This small molecule binds to this protein.
Small molecule (SMILES): Cn1cc(-c2ccccc2)nc1COc1nc2ccccc2nc1Cl

Binding-site contacts:
Ligand atom N8 contacts residue MET267 of chain 1.A at 3.4 Å.
Ligand atom O24 contacts residue PHE283 of chain 1.A at 3.7 Å.
Ligand atom C9 contacts residue TYR247 of chain 1.A at 3.3 Å (hydrophobic).
Ligand atom N10 contacts residue MET267 of chain 1.A at 3.5 Å.
Ligand atom C11 contacts residue GLY279 of chain 1.A at 3.8 Å.
Ligand atom C7 contacts residue GLY279 of chain 1.A at 3.4 Å.
Ligand atom C9 contacts residue MET267 of chain 1.A at 3.7 Å (hydrophobic).
Ligand atom C1 contacts residue GLU275 of chain 1.A at 3.4 Å.
Ligand atom C7 contacts residue MET267 of chain 1.A at 3.5 Å (hydrophobic).
Ligand atom C17 contacts residue LEU229 of chain 1.A at 3.8 Å (hydrophobic).
Ligand atom C9 contacts residue GLY279 of chain 1.A at 3.4 Å.
Ligand atom CL13 contacts residue MET267 of chain 1.A at 3.7 Å.
Ligand atom C26 contacts residue GLY279 of chain 1.A at 3.7 Å.
Ligand atom N8 contacts residue GLY279 of chain 1.A at 3.6 Å.
Ligand atom N23 contacts residue PHE283 of chain 1.A at 3.3 Å.
Ligand atom C14 contacts residue ILE246 of chain 1.A at 3.8 Å (hydrophobic).
Ligand atom N20 contacts residue GLN280 of chain 1.A at 3.3 Å (h-bond).
Ligand atom C6 contacts residue GLU275 of chain 1.A at 3.3 Å.
Ligand atom C2 contacts residue MET267 of chain 1.A at 3.7 Å (hydrophobic).
Ligand atom C5 contacts residue PRO266 of chain 1.A at 3.4 Å (hydrophobic).
Ligand atom C2 contacts residue GLU275 of chain 1.A at 3.7 Å.
Ligand atom C26 contacts residue TYR247 of chain 1.A at 3.1 Å (hydrophobic).
Ligand atom C5 contacts residue MET267 of chain 1.A at 3.5 Å (hydrophobic).
Ligand atom C6 contacts residue PRO266 of chain 1.A at 3.6 Å (hydrophobic).
Ligand atom C21 contacts residue PHE283 of chain 1.A at 3.4 Å (hydrophobic).
Ligand atom C26 contacts residue GLN280 of chain 1.A at 3.2 Å.
Ligand atom C12 contacts residue MET267 of chain 1.A at 3.5 Å (hydrophobic).
Ligand atom C1 contacts residue VAL276 of chain 1.A at 3.6 Å (hydrophobic).
Ligand atom C18 contacts residue PHE283 of chain 1.A at 3.4 Å (hydrophobic).
Ligand atom C22 contacts residue PHE283 of chain 1.A at 3.2 Å (hydrophobic).
Ligand atom C4 contacts residue MET267 of chain 1.A at 3.5 Å (hydrophobic).
Ligand atom C3 contacts residue MET267 of chain 1.A at 3.4 Å (hydrophobic).
Ligand atom C11 contacts residue MET267 of chain 1.A at 3.6 Å (hydrophobic).
Ligand atom C15 contacts residue ILE246 of chain 1.A at 3.2 Å (hydrophobic).
Ligand atom C16 contacts residue ILE246 of chain 1.A at 3.6 Å (hydrophobic).
Ligand atom N10 contacts residue GLY279 of chain 1.A at 3.5 Å (h-bond).
Ligand atom O24 contacts residue MET267 of chain 1.A at 3.7 Å.
Ligand atom C19 contacts residue PHE283 of chain 1.A at 3.7 Å (hydrophobic).
Ligand atom N8 contacts residue TYR247 of chain 1.A at 2.7 Å (h-bond).
Ligand atom C6 contacts residue LYS272 of chain 1.A at 3.4 Å.

Sequence of chain 1.A:
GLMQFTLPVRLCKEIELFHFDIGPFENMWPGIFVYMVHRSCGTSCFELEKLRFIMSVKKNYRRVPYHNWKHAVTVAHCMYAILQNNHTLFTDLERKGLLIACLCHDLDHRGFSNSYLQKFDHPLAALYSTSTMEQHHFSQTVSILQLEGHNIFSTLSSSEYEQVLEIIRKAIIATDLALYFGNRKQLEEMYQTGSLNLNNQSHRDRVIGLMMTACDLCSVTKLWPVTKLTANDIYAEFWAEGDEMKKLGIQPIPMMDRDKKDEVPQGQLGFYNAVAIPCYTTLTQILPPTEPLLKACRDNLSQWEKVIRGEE